Binding-site contacts:
Ligand atom O5 contacts residue ASN6 of chain 1.B at 2.4 Å (h-bond).
Ligand atom C8 contacts residue ASN6 of chain 1.B at 3.5 Å.
Ligand atom C3 contacts residue ASN6 of chain 1.B at 3.9 Å.
Ligand atom O7 contacts residue ASN6 of chain 1.B at 3.3 Å (h-bond).
Ligand atom C1 contacts residue ASN6 of chain 1.B at 1.5 Å.
Ligand atom C2 contacts residue ASN6 of chain 1.B at 2.5 Å.
Ligand atom C5 contacts residue ASN6 of chain 1.B at 3.8 Å.
Ligand atom C7 contacts residue ASN6 of chain 1.B at 3.3 Å.
Ligand atom C4 contacts residue ASN6 of chain 1.B at 4.3 Å.
Ligand atom C8 contacts residue SER7 of chain 1.B at 3.7 Å.
Ligand atom N2 contacts residue ASN6 of chain 1.B at 2.9 Å (h-bond).

Sequence of chain 1.B:
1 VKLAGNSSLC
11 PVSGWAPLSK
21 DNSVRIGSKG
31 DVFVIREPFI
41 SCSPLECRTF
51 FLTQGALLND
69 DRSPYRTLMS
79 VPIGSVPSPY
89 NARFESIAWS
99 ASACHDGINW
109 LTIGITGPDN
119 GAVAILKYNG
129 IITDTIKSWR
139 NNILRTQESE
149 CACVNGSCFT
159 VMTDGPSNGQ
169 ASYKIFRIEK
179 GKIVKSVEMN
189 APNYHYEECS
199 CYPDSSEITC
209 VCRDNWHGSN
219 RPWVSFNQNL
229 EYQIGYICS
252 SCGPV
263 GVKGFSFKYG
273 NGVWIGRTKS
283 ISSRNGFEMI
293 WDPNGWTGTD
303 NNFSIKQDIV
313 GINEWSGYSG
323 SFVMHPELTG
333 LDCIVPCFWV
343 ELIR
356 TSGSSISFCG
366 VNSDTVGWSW

This small molecule binds to this protein.
Small molecule (SMILES): CC(=O)N[C@@H]1[C@@H](O)[C@H](O)[C@@H](CO)O[C@H]1O